Sequence of chain 1.A:
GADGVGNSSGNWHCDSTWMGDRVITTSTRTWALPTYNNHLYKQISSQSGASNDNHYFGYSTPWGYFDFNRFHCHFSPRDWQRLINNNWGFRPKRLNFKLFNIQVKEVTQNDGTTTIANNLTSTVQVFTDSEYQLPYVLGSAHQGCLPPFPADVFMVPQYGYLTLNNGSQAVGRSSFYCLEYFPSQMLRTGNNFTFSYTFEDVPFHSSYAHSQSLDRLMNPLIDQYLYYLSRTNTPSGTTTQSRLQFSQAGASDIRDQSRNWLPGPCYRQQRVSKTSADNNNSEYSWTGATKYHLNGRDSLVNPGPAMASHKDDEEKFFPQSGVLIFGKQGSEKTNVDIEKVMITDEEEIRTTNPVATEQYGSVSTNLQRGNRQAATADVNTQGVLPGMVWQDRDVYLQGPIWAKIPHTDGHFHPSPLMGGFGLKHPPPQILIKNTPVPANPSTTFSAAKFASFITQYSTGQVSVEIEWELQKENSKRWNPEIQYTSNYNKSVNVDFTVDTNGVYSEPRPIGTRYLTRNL

Binding-site contacts:
Ligand atom C1' contacts residue PRO630 of chain 1.A at 4.0 Å (hydrophobic).
Ligand atom C6 contacts residue GLY638 of chain 1.A at 3.9 Å.
Ligand atom N7 contacts residue HIS629 of chain 1.A at 4.3 Å.
Ligand atom N3 contacts residue PRO630 of chain 1.A at 3.3 Å.
Ligand atom P contacts residue PRO630 of chain 1.A at 4.5 Å.
Ligand atom C4 contacts residue PRO419 of chain 1.A at 4.4 Å (hydrophobic).
Ligand atom N6 contacts residue GLY638 of chain 1.A at 3.0 Å (h-bond).
Ligand atom C4 contacts residue PRO630 of chain 1.A at 3.6 Å (hydrophobic).
Ligand atom C5 contacts residue PRO630 of chain 1.A at 4.1 Å (hydrophobic).
Ligand atom N9 contacts residue HIS629 of chain 1.A at 4.3 Å.
Ligand atom C6 contacts residue SER631 of chain 1.A at 4.3 Å.
Ligand atom N1 contacts residue PRO630 of chain 1.A at 4.0 Å.
Ligand atom C2 contacts residue PRO630 of chain 1.A at 3.5 Å (hydrophobic).
Ligand atom N7 contacts residue SER631 of chain 1.A at 3.3 Å.
Ligand atom N9 contacts residue PRO630 of chain 1.A at 4.0 Å.
Ligand atom C4 contacts residue SER631 of chain 1.A at 4.4 Å.
Ligand atom O5' contacts residue PRO630 of chain 1.A at 3.9 Å.
Ligand atom O4' contacts residue HIS629 of chain 1.A at 4.2 Å.
Ligand atom N6 contacts residue SER631 of chain 1.A at 4.2 Å.
Ligand atom N1 contacts residue VAL418 of chain 1.A at 4.1 Å.
Ligand atom C6 contacts residue PRO630 of chain 1.A at 4.3 Å (hydrophobic).
Ligand atom C5 contacts residue SER631 of chain 1.A at 3.9 Å.
Ligand atom N6 contacts residue PHE637 of chain 1.A at 4.0 Å.
Ligand atom O1P contacts residue LYS640 of chain 1.A at 4.4 Å.
Ligand atom N6 contacts residue VAL418 of chain 1.A at 3.5 Å.
Ligand atom C8 contacts residue SER631 of chain 1.A at 3.8 Å.
Ligand atom C5 contacts residue PRO419 of chain 1.A at 4.0 Å (hydrophobic).
Ligand atom O1P contacts residue PRO630 of chain 1.A at 4.3 Å.
Ligand atom N6 contacts residue PRO419 of chain 1.A at 4.5 Å.
Ligand atom P contacts residue HIS627 of chain 1.A at 4.0 Å.
Ligand atom C6 contacts residue PRO419 of chain 1.A at 4.1 Å (hydrophobic).
Ligand atom N1 contacts residue PRO419 of chain 1.A at 4.4 Å.
Ligand atom N7 contacts residue PRO419 of chain 1.A at 4.0 Å.
Ligand atom C1' contacts residue HIS629 of chain 1.A at 3.8 Å.
Ligand atom O4' contacts residue PRO630 of chain 1.A at 3.4 Å.
Ligand atom C8 contacts residue PRO419 of chain 1.A at 4.4 Å (hydrophobic).
Ligand atom C6 contacts residue VAL418 of chain 1.A at 4.0 Å (hydrophobic).
Ligand atom N1 contacts residue GLY638 of chain 1.A at 3.5 Å (h-bond).
Ligand atom C2' contacts residue HIS629 of chain 1.A at 4.5 Å.
Ligand atom C8 contacts residue HIS629 of chain 1.A at 3.6 Å.

This protein binds this small molecule.
Small molecule (SMILES): Nc1ncnc2c1ncn2[C@H]1C[C@H](O)[C@@H](COP(=O)(O)O)O1